A small-molecule ligand and the protein it binds are described below.
Small molecule (SMILES): CC(=O)N[C@@H]1[C@@H](O)[C@H](O)[C@@H](CO)O[C@H]1O

Binding-site contacts:
Ligand atom C2 contacts residue ASN159 of chain 1.B at 4.0 Å.
Ligand atom N2 contacts residue ASN160 of chain 1.B at 3.0 Å (h-bond).
Ligand atom C8 contacts residue ASN160 of chain 1.B at 4.4 Å.
Ligand atom C5 contacts residue ASN160 of chain 1.B at 3.6 Å.
Ligand atom C4 contacts residue ASN160 of chain 1.B at 4.0 Å.
Ligand atom N2 contacts residue ASN159 of chain 1.B at 3.3 Å.
Ligand atom C2 contacts residue ASN160 of chain 1.B at 2.5 Å.
Ligand atom O6 contacts residue TYR348 of chain 1.A at 3.3 Å (h-bond).
Ligand atom O7 contacts residue ASN159 of chain 1.B at 3.2 Å (h-bond).
Ligand atom C3 contacts residue ASN160 of chain 1.B at 3.8 Å.
Ligand atom C8 contacts residue ASN159 of chain 1.B at 3.9 Å.
Ligand atom C7 contacts residue ASN160 of chain 1.B at 3.7 Å.
Ligand atom C7 contacts residue ASN159 of chain 1.B at 3.5 Å.
Ligand atom C1 contacts residue ASN160 of chain 1.B at 1.4 Å.
Ligand atom C6 contacts residue TYR348 of chain 1.A at 3.8 Å (hydrophobic).
Ligand atom O7 contacts residue ASN160 of chain 1.B at 4.2 Å.
Ligand atom O5 contacts residue ASN160 of chain 1.B at 2.3 Å (h-bond).

Sequence of chain 1.A:
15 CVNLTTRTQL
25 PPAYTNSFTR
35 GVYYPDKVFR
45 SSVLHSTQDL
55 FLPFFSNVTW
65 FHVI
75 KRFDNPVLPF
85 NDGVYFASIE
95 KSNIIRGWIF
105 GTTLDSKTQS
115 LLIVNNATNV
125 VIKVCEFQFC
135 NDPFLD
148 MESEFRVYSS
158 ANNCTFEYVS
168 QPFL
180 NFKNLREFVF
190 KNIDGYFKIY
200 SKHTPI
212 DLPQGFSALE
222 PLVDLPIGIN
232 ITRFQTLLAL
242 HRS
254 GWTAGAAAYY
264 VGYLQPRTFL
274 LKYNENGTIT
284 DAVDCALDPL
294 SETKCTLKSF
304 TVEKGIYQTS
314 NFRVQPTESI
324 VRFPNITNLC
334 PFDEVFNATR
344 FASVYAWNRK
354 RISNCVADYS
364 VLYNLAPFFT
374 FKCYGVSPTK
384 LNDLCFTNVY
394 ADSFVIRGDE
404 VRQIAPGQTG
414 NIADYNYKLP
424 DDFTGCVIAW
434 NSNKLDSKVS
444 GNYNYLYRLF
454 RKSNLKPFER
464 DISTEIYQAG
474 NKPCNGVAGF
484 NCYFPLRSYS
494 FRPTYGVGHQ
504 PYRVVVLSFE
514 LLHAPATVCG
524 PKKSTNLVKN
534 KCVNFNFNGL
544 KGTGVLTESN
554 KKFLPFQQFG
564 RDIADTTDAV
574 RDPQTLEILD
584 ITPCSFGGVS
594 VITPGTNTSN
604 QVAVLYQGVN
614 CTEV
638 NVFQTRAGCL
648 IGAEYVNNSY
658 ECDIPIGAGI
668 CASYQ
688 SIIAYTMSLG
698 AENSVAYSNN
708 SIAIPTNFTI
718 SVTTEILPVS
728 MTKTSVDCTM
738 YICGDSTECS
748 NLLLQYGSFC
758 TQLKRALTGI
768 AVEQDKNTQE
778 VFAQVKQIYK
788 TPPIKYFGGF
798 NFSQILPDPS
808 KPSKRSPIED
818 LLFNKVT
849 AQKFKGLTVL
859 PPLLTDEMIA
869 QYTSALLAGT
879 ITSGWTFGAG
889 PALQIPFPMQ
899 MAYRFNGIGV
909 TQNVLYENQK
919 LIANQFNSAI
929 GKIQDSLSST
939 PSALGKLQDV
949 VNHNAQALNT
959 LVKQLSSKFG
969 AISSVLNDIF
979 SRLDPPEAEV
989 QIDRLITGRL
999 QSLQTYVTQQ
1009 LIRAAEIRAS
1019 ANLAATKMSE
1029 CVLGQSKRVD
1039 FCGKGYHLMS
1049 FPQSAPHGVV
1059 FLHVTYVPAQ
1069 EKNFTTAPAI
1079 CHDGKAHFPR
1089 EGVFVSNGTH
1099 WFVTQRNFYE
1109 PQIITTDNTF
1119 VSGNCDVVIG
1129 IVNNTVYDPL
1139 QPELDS

Sequence of chain 1.B:
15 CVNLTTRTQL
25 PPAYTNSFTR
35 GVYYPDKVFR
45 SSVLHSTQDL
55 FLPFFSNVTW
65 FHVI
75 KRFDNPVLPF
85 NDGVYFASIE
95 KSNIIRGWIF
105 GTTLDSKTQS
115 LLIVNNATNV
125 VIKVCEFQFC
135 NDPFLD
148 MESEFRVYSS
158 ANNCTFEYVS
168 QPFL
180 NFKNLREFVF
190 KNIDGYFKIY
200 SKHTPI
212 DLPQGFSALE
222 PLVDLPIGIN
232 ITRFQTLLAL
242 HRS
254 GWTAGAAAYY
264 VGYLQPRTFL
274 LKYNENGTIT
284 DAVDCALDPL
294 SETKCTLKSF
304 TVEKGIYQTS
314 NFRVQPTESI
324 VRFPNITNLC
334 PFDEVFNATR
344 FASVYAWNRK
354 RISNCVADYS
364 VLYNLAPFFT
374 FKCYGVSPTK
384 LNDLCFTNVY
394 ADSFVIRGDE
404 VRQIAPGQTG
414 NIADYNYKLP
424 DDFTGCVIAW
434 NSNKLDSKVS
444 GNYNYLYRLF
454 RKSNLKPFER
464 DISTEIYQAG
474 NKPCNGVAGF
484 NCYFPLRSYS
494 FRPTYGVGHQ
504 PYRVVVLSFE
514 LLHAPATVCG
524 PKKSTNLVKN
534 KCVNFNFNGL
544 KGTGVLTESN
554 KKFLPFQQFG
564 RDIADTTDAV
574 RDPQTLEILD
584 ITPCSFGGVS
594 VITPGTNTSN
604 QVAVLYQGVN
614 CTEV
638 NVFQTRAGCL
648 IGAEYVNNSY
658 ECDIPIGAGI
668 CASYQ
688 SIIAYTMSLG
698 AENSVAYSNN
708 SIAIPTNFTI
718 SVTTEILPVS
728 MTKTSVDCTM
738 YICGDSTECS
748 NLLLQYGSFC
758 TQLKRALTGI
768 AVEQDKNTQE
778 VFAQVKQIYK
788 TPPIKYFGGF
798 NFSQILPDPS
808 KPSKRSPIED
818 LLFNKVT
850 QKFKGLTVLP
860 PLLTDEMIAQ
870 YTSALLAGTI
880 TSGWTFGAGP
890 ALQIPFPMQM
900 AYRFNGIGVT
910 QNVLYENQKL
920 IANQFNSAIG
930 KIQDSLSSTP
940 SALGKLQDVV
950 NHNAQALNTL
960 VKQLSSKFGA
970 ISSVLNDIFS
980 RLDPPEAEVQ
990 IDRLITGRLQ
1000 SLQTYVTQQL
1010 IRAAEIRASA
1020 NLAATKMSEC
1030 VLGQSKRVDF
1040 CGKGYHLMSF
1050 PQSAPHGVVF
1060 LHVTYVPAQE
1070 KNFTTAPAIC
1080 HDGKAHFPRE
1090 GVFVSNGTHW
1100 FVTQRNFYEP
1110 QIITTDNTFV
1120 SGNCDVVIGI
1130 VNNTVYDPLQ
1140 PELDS